Sequence of chain 1.G:
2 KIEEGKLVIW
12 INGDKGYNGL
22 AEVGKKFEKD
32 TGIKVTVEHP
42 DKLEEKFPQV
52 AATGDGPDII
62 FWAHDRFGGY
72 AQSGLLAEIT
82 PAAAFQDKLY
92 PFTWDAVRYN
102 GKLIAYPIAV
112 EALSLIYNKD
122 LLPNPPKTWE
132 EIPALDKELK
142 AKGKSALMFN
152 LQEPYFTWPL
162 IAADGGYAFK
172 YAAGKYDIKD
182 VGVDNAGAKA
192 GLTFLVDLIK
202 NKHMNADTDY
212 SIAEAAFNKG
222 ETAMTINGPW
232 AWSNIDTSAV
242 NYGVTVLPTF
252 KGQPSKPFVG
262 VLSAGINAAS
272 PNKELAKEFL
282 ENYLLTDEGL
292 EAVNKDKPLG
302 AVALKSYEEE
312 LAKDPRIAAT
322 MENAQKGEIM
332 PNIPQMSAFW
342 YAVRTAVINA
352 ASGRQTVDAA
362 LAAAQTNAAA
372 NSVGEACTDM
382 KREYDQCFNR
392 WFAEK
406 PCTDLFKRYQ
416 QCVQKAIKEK

Binding-site contacts:
Ligand atom O6 contacts residue GLU154 of chain 1.G at 2.7 Å (salt-bridge).
Ligand atom C4 contacts residue TYR156 of chain 1.G at 3.7 Å (hydrophobic).
Ligand atom C3 contacts residue TRP63 of chain 1.G at 3.6 Å (hydrophobic).
Ligand atom O2 contacts residue TRP63 of chain 1.G at 3.1 Å (h-bond).
Ligand atom C3 contacts residue ASP66 of chain 1.G at 3.4 Å.
Ligand atom C2 contacts residue LYS16 of chain 1.G at 3.4 Å.
Ligand atom O3 contacts residue ARG67 of chain 1.G at 2.9 Å (salt-bridge).
Ligand atom C6 contacts residue TRP341 of chain 1.G at 3.5 Å (hydrophobic).
Ligand atom O5 contacts residue ASP15 of chain 1.G at 3.9 Å.
Ligand atom O6 contacts residue PHE157 of chain 1.G at 3.9 Å.
Ligand atom O3 contacts residue TYR156 of chain 1.G at 3.7 Å.
Ligand atom O3 contacts residue GLU112 of chain 1.G at 3.3 Å (salt-bridge).
Ligand atom O6 contacts residue ARG345 of chain 1.G at 3.9 Å.
Ligand atom C2 contacts residue GLU112 of chain 1.G at 3.5 Å.
Ligand atom C6 contacts residue GLU154 of chain 1.G at 3.6 Å.
Ligand atom C4 contacts residue ARG67 of chain 1.G at 3.9 Å.
Ligand atom O5 contacts residue TYR156 of chain 1.G at 3.3 Å.
Ligand atom C1 contacts residue LYS16 of chain 1.G at 3.5 Å.
Ligand atom O4 contacts residue TRP341 of chain 1.G at 3.9 Å.
Ligand atom O6 contacts residue PRO155 of chain 1.G at 3.2 Å.
Ligand atom C1 contacts residue ASP15 of chain 1.G at 3.4 Å.
Ligand atom C2 contacts residue ASP66 of chain 1.G at 3.3 Å.
Ligand atom O3 contacts residue TRP63 of chain 1.G at 3.2 Å (h-bond).
Ligand atom C6 contacts residue TYR156 of chain 1.G at 3.7 Å (hydrophobic).
Ligand atom O4 contacts residue ARG67 of chain 1.G at 2.9 Å (salt-bridge).
Ligand atom O3 contacts residue ALA64 of chain 1.G at 3.7 Å.
Ligand atom O2 contacts residue GLU112 of chain 1.G at 3.5 Å (salt-bridge).
Ligand atom O3 contacts residue ASP66 of chain 1.G at 2.5 Å (salt-bridge).
Ligand atom O4 contacts residue ARG345 of chain 1.G at 3.8 Å.
Ligand atom O1 contacts residue LYS16 of chain 1.G at 3.5 Å (salt-bridge).
Ligand atom C1 contacts residue TYR156 of chain 1.G at 3.4 Å (hydrophobic).
Ligand atom C4 contacts residue TRP341 of chain 1.G at 3.6 Å (hydrophobic).
Ligand atom C6 contacts residue PRO155 of chain 1.G at 3.8 Å (hydrophobic).
Ligand atom O2 contacts residue ALA64 of chain 1.G at 3.3 Å.
Ligand atom O6 contacts residue TYR156 of chain 1.G at 3.1 Å (h-bond).
Ligand atom O2 contacts residue ASP66 of chain 1.G at 2.8 Å (salt-bridge).
Ligand atom O3 contacts residue TRP341 of chain 1.G at 3.9 Å.
Ligand atom O1 contacts residue ASP15 of chain 1.G at 2.7 Å (salt-bridge).
Ligand atom O2 contacts residue LYS16 of chain 1.G at 2.9 Å (salt-bridge).
Ligand atom O1 contacts residue ASN13 of chain 1.G at 3.0 Å (h-bond).

A protein and the small-molecule ligand that binds it are described below.
Small molecule (SMILES): OC[C@H]1O[C@H](O[C@H]2[C@H](O)[C@@H](O)[C@@H](O)O[C@@H]2CO)[C@H](O)[C@@H](O)[C@@H]1O